The small molecule below binds the protein below.
Small molecule (SMILES): COc1cc2c(cc1O)[C@@H]1Cc3ccc(OC)c(O)c3CN1CC2

Sequence of chain 1.B:
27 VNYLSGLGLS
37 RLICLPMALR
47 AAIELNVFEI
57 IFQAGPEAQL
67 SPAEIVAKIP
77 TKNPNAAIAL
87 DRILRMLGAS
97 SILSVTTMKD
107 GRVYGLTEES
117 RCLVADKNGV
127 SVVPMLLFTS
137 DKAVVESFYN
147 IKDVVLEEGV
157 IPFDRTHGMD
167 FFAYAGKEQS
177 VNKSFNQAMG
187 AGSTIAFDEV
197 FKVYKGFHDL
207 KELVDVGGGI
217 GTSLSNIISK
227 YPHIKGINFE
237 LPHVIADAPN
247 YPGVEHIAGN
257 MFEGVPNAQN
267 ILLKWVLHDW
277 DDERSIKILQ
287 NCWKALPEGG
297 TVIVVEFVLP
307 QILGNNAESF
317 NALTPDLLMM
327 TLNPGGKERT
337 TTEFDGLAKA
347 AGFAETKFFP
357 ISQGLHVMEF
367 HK

Sequence of chain 1.A:
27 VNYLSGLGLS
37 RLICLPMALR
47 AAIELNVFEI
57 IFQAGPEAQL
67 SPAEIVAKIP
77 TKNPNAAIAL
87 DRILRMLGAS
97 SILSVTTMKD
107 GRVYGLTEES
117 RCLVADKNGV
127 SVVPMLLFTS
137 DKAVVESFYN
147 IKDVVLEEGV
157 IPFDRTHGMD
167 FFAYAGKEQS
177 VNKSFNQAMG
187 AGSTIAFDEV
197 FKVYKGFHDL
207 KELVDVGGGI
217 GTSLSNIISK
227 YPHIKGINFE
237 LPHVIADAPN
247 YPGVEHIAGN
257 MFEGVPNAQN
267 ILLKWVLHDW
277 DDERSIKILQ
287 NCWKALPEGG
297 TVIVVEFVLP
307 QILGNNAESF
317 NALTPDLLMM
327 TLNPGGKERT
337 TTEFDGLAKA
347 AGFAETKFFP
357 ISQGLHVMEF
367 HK

Binding-site contacts:
Ligand atom C10 contacts residue PRO321 of chain 1.B at 3.7 Å (hydrophobic).
Ligand atom C23 contacts residue ASN329 of chain 1.B at 3.4 Å.
Ligand atom C9 contacts residue PRO321 of chain 1.B at 3.6 Å (hydrophobic).
Ligand atom C11 contacts residue HIS274 of chain 1.B at 3.7 Å.
Ligand atom C18 contacts residue MET185 of chain 1.B at 3.8 Å (hydrophobic).
Ligand atom C19 contacts residue HIS274 of chain 1.B at 3.7 Å.
Ligand atom O20 contacts residue TRP271 of chain 1.B at 3.3 Å (h-bond).
Ligand atom C11 contacts residue TRP271 of chain 1.B at 3.3 Å (hydrophobic).
Ligand atom C10 contacts residue PHE303 of chain 1.B at 3.7 Å (hydrophobic).
Ligand atom C21 contacts residue MET325 of chain 1.B at 3.6 Å (hydrophobic).
Ligand atom O6 contacts residue LEU33 of chain 1.A at 3.1 Å (h-bond).
Ligand atom C7 contacts residue GLY34 of chain 1.A at 3.6 Å.
Ligand atom C19 contacts residue ASP275 of chain 1.B at 3.6 Å.
Ligand atom C19 contacts residue MET325 of chain 1.B at 3.7 Å (hydrophobic).
Ligand atom O4 contacts residue LEU33 of chain 1.A at 2.6 Å (h-bond).
Ligand atom C18 contacts residue HIS274 of chain 1.B at 3.7 Å.
Ligand atom C8 contacts residue PRO321 of chain 1.B at 3.7 Å (hydrophobic).
Ligand atom O4 contacts residue SER36 of chain 1.A at 2.8 Å (h-bond).
Ligand atom C17 contacts residue MET325 of chain 1.B at 3.6 Å (hydrophobic).
Ligand atom O22 contacts residue ASN329 of chain 1.B at 3.4 Å (h-bond).
Ligand atom C23 contacts residue PHE167 of chain 1.B at 3.6 Å (hydrophobic).
Ligand atom C13 contacts residue MET185 of chain 1.B at 3.8 Å (hydrophobic).
Ligand atom C23 contacts residue PHE181 of chain 1.B at 3.5 Å (hydrophobic).
Ligand atom O22 contacts residue ASP275 of chain 1.B at 3.4 Å (salt-bridge).
Ligand atom C7 contacts residue ASN317 of chain 1.B at 3.4 Å.
Ligand atom C13 contacts residue HIS274 of chain 1.B at 3.2 Å.
Ligand atom C24 contacts residue MET325 of chain 1.B at 3.5 Å (hydrophobic).
Ligand atom O20 contacts residue HIS274 of chain 1.B at 3.1 Å (h-bond).
Ligand atom O6 contacts residue GLY34 of chain 1.A at 3.5 Å (h-bond).
Ligand atom C25 contacts residue MET325 of chain 1.B at 3.5 Å (hydrophobic).
Ligand atom C24 contacts residue LEU328 of chain 1.B at 3.7 Å (hydrophobic).
Ligand atom N12 contacts residue HIS274 of chain 1.B at 3.3 Å.
Ligand atom O22 contacts residue PHE181 of chain 1.B at 3.4 Å.
Ligand atom C21 contacts residue PHE181 of chain 1.B at 3.5 Å (hydrophobic).
Ligand atom C18 contacts residue MET325 of chain 1.B at 3.7 Å (hydrophobic).
Ligand atom C7 contacts residue LEU33 of chain 1.A at 3.6 Å (hydrophobic).
Ligand atom C2 contacts residue MET131 of chain 1.B at 3.7 Å (hydrophobic).
Ligand atom O20 contacts residue ASP275 of chain 1.B at 3.0 Å (salt-bridge).
Ligand atom C3 contacts residue LEU33 of chain 1.A at 3.7 Å (hydrophobic).
Ligand atom O20 contacts residue SAH1 of chain 1.E at 3.3 Å (h-bond).